Binding-site contacts:
Ligand atom C06 contacts residue TYR438 of chain 1.A at 3.5 Å (hydrophobic).
Ligand atom O09 contacts residue HEM1 of chain 1.C at 3.5 Å (h-bond).
Ligand atom C27 contacts residue PHE316 of chain 1.A at 3.6 Å (hydrophobic).
Ligand atom C05 contacts residue TYR438 of chain 1.A at 3.8 Å (hydrophobic).
Ligand atom C27 contacts residue HEM1 of chain 1.C at 3.5 Å.
Ligand atom N1' contacts residue H4B1 of chain 1.D at 3.8 Å.
Ligand atom C23 contacts residue TRP319 of chain 1.A at 3.7 Å (hydrophobic).
Ligand atom C14 contacts residue GLU324 of chain 1.A at 3.5 Å.
Ligand atom C22 contacts residue TRP319 of chain 1.A at 3.6 Å (hydrophobic).
Ligand atom C24 contacts residue PRO297 of chain 1.A at 3.8 Å (hydrophobic).
Ligand atom N01 contacts residue HEM1 of chain 1.C at 2.7 Å (h-bond).
Ligand atom C03 contacts residue ASN301 of chain 1.A at 3.6 Å.
Ligand atom C04 contacts residue TYR438 of chain 1.A at 3.8 Å (hydrophobic).
Ligand atom C08 contacts residue TYR438 of chain 1.A at 3.4 Å (hydrophobic).
Ligand atom N02 contacts residue HEM1 of chain 1.C at 3.1 Å (h-bond).
Ligand atom C02 contacts residue ASN301 of chain 1.A at 3.8 Å.
Ligand atom C27 contacts residue PRO297 of chain 1.A at 3.8 Å (hydrophobic).
Ligand atom C25 contacts residue VAL299 of chain 1.A at 3.8 Å (hydrophobic).
Ligand atom N21 contacts residue GLU324 of chain 1.A at 2.7 Å (salt-bridge).
Ligand atom C26 contacts residue GLU324 of chain 1.A at 3.5 Å.
Ligand atom C02 contacts residue HEM1 of chain 1.C at 3.2 Å.
Ligand atom C13 contacts residue VAL299 of chain 1.A at 3.8 Å (hydrophobic).
Ligand atom C26 contacts residue PRO297 of chain 1.A at 3.8 Å (hydrophobic).
Ligand atom C02 contacts residue TYR438 of chain 1.A at 3.3 Å (hydrophobic).
Ligand atom C12 contacts residue HEM1 of chain 1.C at 3.7 Å.
Ligand atom C06 contacts residue HEM1 of chain 1.C at 3.7 Å.
Ligand atom C5' contacts residue H4B1 of chain 1.D at 3.7 Å.
Ligand atom N02 contacts residue ASN301 of chain 1.A at 2.9 Å (h-bond).
Ligand atom C22 contacts residue GLU324 of chain 1.A at 3.4 Å.
Ligand atom C27 contacts residue GLY318 of chain 1.A at 3.6 Å.
Ligand atom C22 contacts residue HEM1 of chain 1.C at 3.7 Å.
Ligand atom C27 contacts residue SER317 of chain 1.A at 3.8 Å.
Ligand atom C11 contacts residue HEM1 of chain 1.C at 3.4 Å.
Ligand atom C23 contacts residue HEM1 of chain 1.C at 3.4 Å.
Ligand atom C03 contacts residue TYR438 of chain 1.A at 3.4 Å (hydrophobic).
Ligand atom N01 contacts residue TYR438 of chain 1.A at 3.3 Å.
Ligand atom C10 contacts residue HEM1 of chain 1.C at 3.8 Å.
Ligand atom C13 contacts residue HEM1 of chain 1.C at 3.7 Å.
Ligand atom N02 contacts residue MET302 of chain 1.A at 3.4 Å.
Ligand atom N02 contacts residue TYR438 of chain 1.A at 3.8 Å.

The small molecule below binds the protein below.
Small molecule (SMILES): Cc1ccnc(CCCCCO[C@H]2CNC[C@H]2Cc2cc(C)cc(N)n2)c1

Sequence of chain 1.A:
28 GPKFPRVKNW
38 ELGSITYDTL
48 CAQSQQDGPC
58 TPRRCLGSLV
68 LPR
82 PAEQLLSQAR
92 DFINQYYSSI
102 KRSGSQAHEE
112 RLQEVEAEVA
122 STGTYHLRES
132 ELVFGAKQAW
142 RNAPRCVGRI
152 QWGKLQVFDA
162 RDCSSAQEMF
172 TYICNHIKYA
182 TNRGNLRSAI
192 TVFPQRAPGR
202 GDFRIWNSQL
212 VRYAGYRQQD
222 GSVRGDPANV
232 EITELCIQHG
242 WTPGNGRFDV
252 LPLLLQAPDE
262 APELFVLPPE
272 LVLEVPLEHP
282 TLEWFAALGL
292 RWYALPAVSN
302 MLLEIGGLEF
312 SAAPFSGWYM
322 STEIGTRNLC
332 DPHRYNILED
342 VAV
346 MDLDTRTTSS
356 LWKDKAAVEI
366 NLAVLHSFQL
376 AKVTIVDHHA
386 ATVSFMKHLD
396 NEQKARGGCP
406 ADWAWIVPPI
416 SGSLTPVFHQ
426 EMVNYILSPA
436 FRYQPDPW